Sequence of chain 1.A:
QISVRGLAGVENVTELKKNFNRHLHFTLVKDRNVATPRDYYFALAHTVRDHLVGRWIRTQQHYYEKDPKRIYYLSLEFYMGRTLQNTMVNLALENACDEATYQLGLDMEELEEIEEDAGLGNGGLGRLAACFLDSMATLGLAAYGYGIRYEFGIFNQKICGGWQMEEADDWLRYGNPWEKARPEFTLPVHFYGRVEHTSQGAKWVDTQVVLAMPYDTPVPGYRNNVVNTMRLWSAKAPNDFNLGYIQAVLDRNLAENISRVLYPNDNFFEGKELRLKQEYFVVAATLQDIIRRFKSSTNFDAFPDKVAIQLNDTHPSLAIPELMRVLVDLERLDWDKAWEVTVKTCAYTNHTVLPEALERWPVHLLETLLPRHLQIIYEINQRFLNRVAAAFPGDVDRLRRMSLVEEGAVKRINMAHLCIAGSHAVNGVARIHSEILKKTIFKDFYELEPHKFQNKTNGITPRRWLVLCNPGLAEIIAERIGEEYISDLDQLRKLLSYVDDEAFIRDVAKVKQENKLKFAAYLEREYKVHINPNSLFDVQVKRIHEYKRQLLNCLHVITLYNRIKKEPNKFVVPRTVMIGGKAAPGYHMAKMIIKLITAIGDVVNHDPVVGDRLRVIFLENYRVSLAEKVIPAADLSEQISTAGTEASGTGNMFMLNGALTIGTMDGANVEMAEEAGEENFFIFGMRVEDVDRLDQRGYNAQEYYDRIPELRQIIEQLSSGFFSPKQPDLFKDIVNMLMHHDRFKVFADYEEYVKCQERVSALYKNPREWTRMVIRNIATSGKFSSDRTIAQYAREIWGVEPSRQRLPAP

This small molecule binds to this protein.
Small molecule (SMILES): OC[C@H]1O[C@@H](NC(=S)N/N=C/c2cccc(Cl)c2)[C@H](O)[C@@H](O)[C@@H]1O

Sequence of chain 2.A:
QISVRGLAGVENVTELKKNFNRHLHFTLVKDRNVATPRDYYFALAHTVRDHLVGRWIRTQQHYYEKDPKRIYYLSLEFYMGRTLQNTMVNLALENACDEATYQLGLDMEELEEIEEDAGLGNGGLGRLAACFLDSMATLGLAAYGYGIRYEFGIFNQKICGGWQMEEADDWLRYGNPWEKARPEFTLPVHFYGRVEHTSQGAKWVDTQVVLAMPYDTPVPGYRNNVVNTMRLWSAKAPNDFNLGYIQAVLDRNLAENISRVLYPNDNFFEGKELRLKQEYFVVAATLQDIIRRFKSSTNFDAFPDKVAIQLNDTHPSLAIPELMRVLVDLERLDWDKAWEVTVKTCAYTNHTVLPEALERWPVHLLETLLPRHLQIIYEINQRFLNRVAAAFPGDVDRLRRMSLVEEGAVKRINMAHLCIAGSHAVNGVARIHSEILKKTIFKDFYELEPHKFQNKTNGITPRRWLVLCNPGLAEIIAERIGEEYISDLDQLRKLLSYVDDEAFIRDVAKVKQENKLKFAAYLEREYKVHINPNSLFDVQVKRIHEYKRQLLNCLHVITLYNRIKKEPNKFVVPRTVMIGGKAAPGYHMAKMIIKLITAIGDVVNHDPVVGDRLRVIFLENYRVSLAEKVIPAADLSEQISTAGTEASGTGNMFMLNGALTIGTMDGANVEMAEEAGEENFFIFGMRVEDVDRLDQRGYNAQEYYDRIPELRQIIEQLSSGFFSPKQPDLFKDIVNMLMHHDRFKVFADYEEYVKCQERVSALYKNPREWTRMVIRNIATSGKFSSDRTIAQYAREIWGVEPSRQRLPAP

Binding-site contacts:
Ligand atom O2 contacts residue LYS191 of chain 2.A at 3.6 Å.
Ligand atom C4 contacts residue GLU190 of chain 2.A at 3.9 Å.
Ligand atom C13 contacts residue VAL64 of chain 2.A at 3.6 Å (hydrophobic).
Ligand atom C7 contacts residue LYS191 of chain 2.A at 3.7 Å.
Ligand atom N3 contacts residue LYS191 of chain 2.A at 3.5 Å.
Ligand atom C8 contacts residue ARG60 of chain 2.A at 3.4 Å.
Ligand atom C9 contacts residue ARG60 of chain 2.A at 3.5 Å.
Ligand atom C12 contacts residue ARG60 of chain 2.A at 3.7 Å.
Ligand atom O3 contacts residue GLU190 of chain 2.A at 2.9 Å (salt-bridge).
Ligand atom C12 contacts residue TRP67 of chain 2.A at 3.7 Å (hydrophobic).
Ligand atom C10 contacts residue ARG60 of chain 2.A at 3.9 Å.
Ligand atom S1 contacts residue THR38 of chain 1.A at 3.9 Å.
Ligand atom N2 contacts residue THR38 of chain 1.A at 2.8 Å (h-bond).
Ligand atom CL1 contacts residue PRO188 of chain 2.A at 3.8 Å.
Ligand atom N3 contacts residue ARG60 of chain 2.A at 3.3 Å (salt-bridge).
Ligand atom O3 contacts residue TYR226 of chain 2.A at 3.4 Å.
Ligand atom C8 contacts residue PHE37 of chain 1.A at 3.9 Å (hydrophobic).
Ligand atom C11 contacts residue TRP67 of chain 2.A at 3.9 Å (hydrophobic).
Ligand atom C8 contacts residue THR38 of chain 1.A at 3.3 Å.
Ligand atom C14 contacts residue VAL64 of chain 2.A at 3.8 Å (hydrophobic).
Ligand atom N2 contacts residue ARG60 of chain 2.A at 3.5 Å (salt-bridge).
Ligand atom N2 contacts residue LYS191 of chain 2.A at 3.5 Å.
Ligand atom CL1 contacts residue TRP189 of chain 2.A at 3.2 Å.
Ligand atom C7 contacts residue THR38 of chain 1.A at 3.7 Å.
Ligand atom CL1 contacts residue GLU190 of chain 2.A at 3.4 Å.
Ligand atom O2 contacts residue GLU190 of chain 2.A at 3.9 Å.
Ligand atom C14 contacts residue ARG60 of chain 2.A at 3.7 Å.
Ligand atom C8 contacts residue VAL40 of chain 1.A at 3.7 Å (hydrophobic).
Ligand atom C13 contacts residue ARG60 of chain 2.A at 3.5 Å.
Ligand atom C3 contacts residue GLU190 of chain 2.A at 3.9 Å.
Ligand atom C2 contacts residue GLU190 of chain 2.A at 3.4 Å.
Ligand atom C14 contacts residue VAL40 of chain 1.A at 3.3 Å (hydrophobic).
Ligand atom C10 contacts residue GLU190 of chain 2.A at 3.8 Å.
Ligand atom CL1 contacts residue PRO229 of chain 2.A at 3.3 Å.
Ligand atom N1 contacts residue GLU190 of chain 2.A at 3.5 Å (salt-bridge).
Ligand atom C9 contacts residue VAL40 of chain 1.A at 3.6 Å (hydrophobic).
Ligand atom N3 contacts residue THR38 of chain 1.A at 3.5 Å (h-bond).
Ligand atom N1 contacts residue LYS191 of chain 2.A at 3.9 Å.
Ligand atom O2 contacts residue ALA192 of chain 2.A at 2.8 Å (h-bond).
Ligand atom C14 contacts residue PHE37 of chain 1.A at 3.7 Å (hydrophobic).